Sequence of chain 1.B:
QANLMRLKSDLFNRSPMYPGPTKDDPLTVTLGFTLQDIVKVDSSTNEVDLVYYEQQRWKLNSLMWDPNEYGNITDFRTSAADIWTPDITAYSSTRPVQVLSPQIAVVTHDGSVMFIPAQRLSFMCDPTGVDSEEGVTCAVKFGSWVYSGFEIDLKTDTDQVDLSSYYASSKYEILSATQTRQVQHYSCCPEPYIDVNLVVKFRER

A small-molecule ligand and the protein it binds are described below.
Small molecule (SMILES): O=C1C[C@@H]2OCC=C3CN4CC[C@]56c7ccccc7N1[C@H]5[C@H]2[C@H]3C[C@H]46

Binding-site contacts:
Ligand atom CAD contacts residue GLN74 of chain 1.C at 3.6 Å.
Ligand atom CAP contacts residue TYR205 of chain 1.B at 4.0 Å (hydrophobic).
Ligand atom CAU contacts residue TYR212 of chain 1.B at 3.7 Å (hydrophobic).
Ligand atom CAU contacts residue TYR205 of chain 1.B at 4.1 Å (hydrophobic).
Ligand atom CAC contacts residue CYS208 of chain 1.B at 3.5 Å (hydrophobic).
Ligand atom CAP contacts residue TYR72 of chain 1.C at 4.0 Å (hydrophobic).
Ligand atom CAS contacts residue TYR110 of chain 1.B at 4.0 Å (hydrophobic).
Ligand atom CAA contacts residue ILE135 of chain 1.C at 4.2 Å (hydrophobic).
Ligand atom CAN contacts residue TYR205 of chain 1.B at 4.0 Å (hydrophobic).
Ligand atom CAS contacts residue TRP164 of chain 1.B at 3.6 Å (hydrophobic).
Ligand atom CAT contacts residue TYR205 of chain 1.B at 3.5 Å (hydrophobic).
Ligand atom CAM contacts residue TYR205 of chain 1.B at 4.0 Å (hydrophobic).
Ligand atom CAV contacts residue TYR212 of chain 1.B at 4.0 Å (hydrophobic).
Ligand atom CAQ contacts residue TYR110 of chain 1.B at 3.7 Å (hydrophobic).
Ligand atom OAO contacts residue TYR72 of chain 1.C at 3.5 Å.
Ligand atom CAF contacts residue CYS208 of chain 1.B at 3.7 Å (hydrophobic).
Ligand atom CAD contacts residue MET133 of chain 1.C at 4.2 Å (hydrophobic).
Ligand atom CAE contacts residue CYS208 of chain 1.B at 3.5 Å (hydrophobic).
Ligand atom CAI contacts residue CYS207 of chain 1.B at 4.2 Å (hydrophobic).
Ligand atom NAH contacts residue CYS207 of chain 1.B at 4.0 Å.
Ligand atom CAW contacts residue TRP164 of chain 1.B at 3.9 Å (hydrophobic).
Ligand atom CAL contacts residue SER184 of chain 1.C at 3.7 Å.
Ligand atom CAS contacts residue SER163 of chain 1.B at 3.7 Å.
Ligand atom CAF contacts residue CYS207 of chain 1.B at 3.3 Å (hydrophobic).
Ligand atom CAD contacts residue CYS208 of chain 1.B at 3.3 Å (hydrophobic).
Ligand atom CAV contacts residue TRP164 of chain 1.B at 3.8 Å (hydrophobic).
Ligand atom CAA contacts residue CYS208 of chain 1.B at 3.8 Å (hydrophobic).
Ligand atom CAE contacts residue CYS207 of chain 1.B at 3.6 Å (hydrophobic).
Ligand atom CAX contacts residue TRP164 of chain 1.B at 3.0 Å (hydrophobic).
Ligand atom CAF contacts residue GLN74 of chain 1.C at 4.1 Å.
Ligand atom CAF contacts residue ILE135 of chain 1.C at 4.2 Å (hydrophobic).
Ligand atom OAJ contacts residue THR53 of chain 1.C at 3.9 Å.
Ligand atom CAB contacts residue CYS207 of chain 1.B at 4.2 Å (hydrophobic).
Ligand atom CAW contacts residue ILE135 of chain 1.C at 3.9 Å (hydrophobic).
Ligand atom CAA contacts residue CYS207 of chain 1.B at 3.6 Å (hydrophobic).
Ligand atom CAE contacts residue GLN74 of chain 1.C at 3.2 Å.
Ligand atom CAR contacts residue TYR110 of chain 1.B at 4.0 Å (hydrophobic).
Ligand atom NAY contacts residue TRP164 of chain 1.B at 2.8 Å (h-bond).
Ligand atom CAB contacts residue CYS208 of chain 1.B at 3.7 Å (hydrophobic).
Ligand atom CAP contacts residue TYR110 of chain 1.B at 3.7 Å (hydrophobic).

Sequence of chain 1.C:
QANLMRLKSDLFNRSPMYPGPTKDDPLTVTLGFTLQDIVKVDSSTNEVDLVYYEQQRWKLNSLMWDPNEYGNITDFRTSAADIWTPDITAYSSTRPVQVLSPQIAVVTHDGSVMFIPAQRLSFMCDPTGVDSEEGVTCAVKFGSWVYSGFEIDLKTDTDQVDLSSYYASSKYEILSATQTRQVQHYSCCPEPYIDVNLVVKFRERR